Binding-site contacts:
Ligand atom C1 contacts residue ASN616 of chain 1.D at 1.4 Å.
Ligand atom C3 contacts residue ASN616 of chain 1.D at 3.8 Å.
Ligand atom C5 contacts residue ASN616 of chain 1.D at 3.7 Å.
Ligand atom C4 contacts residue ASN616 of chain 1.D at 4.2 Å.
Ligand atom O5 contacts residue THR618 of chain 1.D at 2.8 Å (h-bond).
Ligand atom C8 contacts residue ASN616 of chain 1.D at 3.6 Å.
Ligand atom O5 contacts residue GLU619 of chain 1.D at 3.7 Å.
Ligand atom C6 contacts residue THR618 of chain 1.D at 4.0 Å.
Ligand atom C5 contacts residue THR618 of chain 1.D at 4.0 Å.
Ligand atom O7 contacts residue ASN616 of chain 1.D at 4.3 Å.
Ligand atom C2 contacts residue ASN616 of chain 1.D at 2.4 Å.
Ligand atom N2 contacts residue ASN616 of chain 1.D at 2.9 Å (h-bond).
Ligand atom C1 contacts residue GLU619 of chain 1.D at 3.9 Å.
Ligand atom O5 contacts residue ASN616 of chain 1.D at 2.4 Å (h-bond).
Ligand atom C1 contacts residue THR618 of chain 1.D at 3.5 Å.
Ligand atom C7 contacts residue ASN616 of chain 1.D at 3.5 Å.

This protein binds this small molecule.
Small molecule (SMILES): CC(=O)N[C@@H]1[C@@H](O)[C@H](O)[C@@H](CO)O[C@H]1O

Sequence of chain 1.D:
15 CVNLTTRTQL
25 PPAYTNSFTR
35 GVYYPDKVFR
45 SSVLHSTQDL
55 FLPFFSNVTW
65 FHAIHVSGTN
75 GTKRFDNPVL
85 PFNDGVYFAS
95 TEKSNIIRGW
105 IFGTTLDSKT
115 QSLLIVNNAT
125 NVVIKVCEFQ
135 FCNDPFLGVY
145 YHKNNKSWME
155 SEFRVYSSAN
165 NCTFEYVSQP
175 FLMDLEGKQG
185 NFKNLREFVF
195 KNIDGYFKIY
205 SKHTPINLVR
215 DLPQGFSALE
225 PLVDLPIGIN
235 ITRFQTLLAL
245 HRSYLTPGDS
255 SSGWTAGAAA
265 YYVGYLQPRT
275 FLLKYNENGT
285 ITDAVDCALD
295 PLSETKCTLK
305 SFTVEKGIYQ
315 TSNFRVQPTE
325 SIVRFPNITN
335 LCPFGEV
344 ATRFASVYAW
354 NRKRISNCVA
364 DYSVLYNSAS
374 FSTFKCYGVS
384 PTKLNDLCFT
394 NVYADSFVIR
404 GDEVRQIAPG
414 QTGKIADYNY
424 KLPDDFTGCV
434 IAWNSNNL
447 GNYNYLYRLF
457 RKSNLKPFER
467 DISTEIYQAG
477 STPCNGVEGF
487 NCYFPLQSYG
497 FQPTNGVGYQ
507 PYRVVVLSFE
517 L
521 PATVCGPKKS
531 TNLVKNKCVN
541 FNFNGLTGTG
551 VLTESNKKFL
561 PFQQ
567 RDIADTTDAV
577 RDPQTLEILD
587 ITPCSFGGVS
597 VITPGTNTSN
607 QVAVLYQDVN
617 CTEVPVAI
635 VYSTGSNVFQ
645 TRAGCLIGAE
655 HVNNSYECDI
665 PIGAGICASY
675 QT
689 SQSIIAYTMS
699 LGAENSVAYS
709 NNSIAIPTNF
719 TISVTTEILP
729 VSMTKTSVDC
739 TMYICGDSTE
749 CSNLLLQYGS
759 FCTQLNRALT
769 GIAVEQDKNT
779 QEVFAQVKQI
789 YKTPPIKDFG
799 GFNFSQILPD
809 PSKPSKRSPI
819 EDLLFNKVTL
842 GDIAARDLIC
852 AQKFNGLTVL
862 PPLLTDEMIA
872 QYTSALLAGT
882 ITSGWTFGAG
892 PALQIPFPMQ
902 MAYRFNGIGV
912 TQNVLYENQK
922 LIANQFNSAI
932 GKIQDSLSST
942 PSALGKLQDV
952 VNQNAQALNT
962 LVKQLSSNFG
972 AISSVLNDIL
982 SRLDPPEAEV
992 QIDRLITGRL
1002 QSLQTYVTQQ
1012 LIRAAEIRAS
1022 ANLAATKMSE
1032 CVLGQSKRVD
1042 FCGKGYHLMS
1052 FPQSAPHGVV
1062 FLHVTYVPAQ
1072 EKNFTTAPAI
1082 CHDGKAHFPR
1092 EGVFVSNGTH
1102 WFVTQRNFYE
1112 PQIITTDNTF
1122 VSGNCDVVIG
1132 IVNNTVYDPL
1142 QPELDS